Binding-site contacts:
Ligand atom C03 contacts residue HEM1 of chain 1.I at 3.0 Å.
Ligand atom C02 contacts residue TRP319 of chain 1.B at 3.6 Å (hydrophobic).
Ligand atom C02 contacts residue GLU324 of chain 1.B at 3.4 Å.
Ligand atom C30 contacts residue TYR438 of chain 1.B at 3.4 Å (hydrophobic).
Ligand atom C21 contacts residue HEM1 of chain 1.I at 3.4 Å.
Ligand atom O12 contacts residue VAL299 of chain 1.B at 3.8 Å.
Ligand atom C09 contacts residue EDO1 of chain 1.L at 3.6 Å.
Ligand atom C10 contacts residue GLU324 of chain 1.B at 3.6 Å.
Ligand atom C06 contacts residue PHE316 of chain 1.B at 3.7 Å (hydrophobic).
Ligand atom C22 contacts residue VAL299 of chain 1.B at 3.7 Å (hydrophobic).
Ligand atom C24 contacts residue TYR438 of chain 1.B at 3.9 Å (hydrophobic).
Ligand atom N02 contacts residue GLU324 of chain 1.B at 2.6 Å (salt-bridge).
Ligand atom C23 contacts residue TYR438 of chain 1.B at 3.8 Å (hydrophobic).
Ligand atom C05 contacts residue HEM1 of chain 1.I at 3.5 Å.
Ligand atom C26 contacts residue HEM1 of chain 1.I at 3.5 Å.
Ligand atom C30 contacts residue HEM1 of chain 1.I at 3.6 Å.
Ligand atom C08 contacts residue VAL299 of chain 1.B at 3.6 Å (hydrophobic).
Ligand atom C30 contacts residue TRP410 of chain 1.B at 3.5 Å (hydrophobic).
Ligand atom O12 contacts residue HEM1 of chain 1.I at 3.4 Å.
Ligand atom N01 contacts residue GLU324 of chain 1.B at 2.7 Å (salt-bridge).
Ligand atom N02 contacts residue TRP319 of chain 1.B at 2.6 Å (h-bond).
Ligand atom C22 contacts residue ASN301 of chain 1.B at 3.7 Å.
Ligand atom C02 contacts residue HEM1 of chain 1.I at 3.8 Å.
Ligand atom N02 contacts residue TYR320 of chain 1.B at 3.4 Å.
Ligand atom C30 contacts residue GOL1 of chain 1.M at 3.9 Å.
Ligand atom N29 contacts residue GOL1 of chain 1.M at 3.5 Å.
Ligand atom C07 contacts residue HEM1 of chain 1.I at 3.5 Å.
Ligand atom C08 contacts residue HEM1 of chain 1.I at 3.6 Å.
Ligand atom C06 contacts residue VAL299 of chain 1.B at 3.9 Å (hydrophobic).
Ligand atom C06 contacts residue HEM1 of chain 1.I at 3.0 Å.
Ligand atom C30 contacts residue VAL67 of chain 1.B at 3.4 Å (hydrophobic).
Ligand atom C22 contacts residue HEM1 of chain 1.I at 3.9 Å.
Ligand atom C09 contacts residue HEM1 of chain 1.I at 3.4 Å.
Ligand atom N02 contacts residue PRO297 of chain 1.B at 3.7 Å.
Ligand atom C07 contacts residue VAL299 of chain 1.B at 3.4 Å (hydrophobic).
Ligand atom C23 contacts residue ASN301 of chain 1.B at 3.4 Å.
Ligand atom C11 contacts residue HEM1 of chain 1.I at 3.1 Å.
Ligand atom C04 contacts residue HEM1 of chain 1.I at 2.9 Å.
Ligand atom C03 contacts residue TRP319 of chain 1.B at 3.8 Å (hydrophobic).
Ligand atom C09 contacts residue GLU324 of chain 1.B at 3.6 Å.

Sequence of chain 1.B:
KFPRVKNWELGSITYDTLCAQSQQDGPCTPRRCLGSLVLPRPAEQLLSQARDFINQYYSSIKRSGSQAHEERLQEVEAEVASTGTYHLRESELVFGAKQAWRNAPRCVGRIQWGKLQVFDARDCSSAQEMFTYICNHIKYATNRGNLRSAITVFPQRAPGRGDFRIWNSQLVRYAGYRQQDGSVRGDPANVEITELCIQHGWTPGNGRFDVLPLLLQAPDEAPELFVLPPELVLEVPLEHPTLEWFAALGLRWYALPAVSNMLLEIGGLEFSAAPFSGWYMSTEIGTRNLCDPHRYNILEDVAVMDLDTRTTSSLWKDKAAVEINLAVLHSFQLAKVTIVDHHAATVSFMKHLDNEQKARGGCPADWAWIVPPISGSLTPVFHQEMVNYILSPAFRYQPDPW

A protein and the small-molecule ligand that binds it are described below.
Small molecule (SMILES): CNCc1cc(OCc2ccc3ccc(N)nc3c2)ccc1Cl